A protein and the small-molecule ligand that binds it are described below.
Small molecule (SMILES): O=C(O)Cc1ccc(O)cc1

Sequence of chain 2.L:
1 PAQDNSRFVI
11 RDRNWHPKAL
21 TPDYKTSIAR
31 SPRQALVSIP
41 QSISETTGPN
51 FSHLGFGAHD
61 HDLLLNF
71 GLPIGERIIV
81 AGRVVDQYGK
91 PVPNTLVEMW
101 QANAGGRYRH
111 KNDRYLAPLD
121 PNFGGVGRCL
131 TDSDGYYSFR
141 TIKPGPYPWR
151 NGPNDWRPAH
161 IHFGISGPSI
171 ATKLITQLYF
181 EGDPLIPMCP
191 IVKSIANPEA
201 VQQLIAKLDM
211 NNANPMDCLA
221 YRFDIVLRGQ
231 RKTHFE

Sequence of chain 2.K:
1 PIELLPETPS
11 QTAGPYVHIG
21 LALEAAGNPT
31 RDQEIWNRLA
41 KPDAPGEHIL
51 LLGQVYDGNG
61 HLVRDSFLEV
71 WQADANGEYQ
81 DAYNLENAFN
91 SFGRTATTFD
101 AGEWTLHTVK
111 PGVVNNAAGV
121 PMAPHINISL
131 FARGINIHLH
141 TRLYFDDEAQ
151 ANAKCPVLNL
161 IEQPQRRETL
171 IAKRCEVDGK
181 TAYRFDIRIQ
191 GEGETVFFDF

Binding-site contacts:
Ligand atom C4 contacts residue PRO15 of chain 2.K at 3.7 Å (hydrophobic).
Ligand atom O1 contacts residue PRO15 of chain 2.K at 3.8 Å.
Ligand atom O4 contacts residue TYR108 of chain 2.L at 3.0 Å (h-bond).
Ligand atom C2 contacts residue GLY14 of chain 2.K at 3.9 Å.
Ligand atom C7 contacts residue TRP149 of chain 2.L at 3.1 Å (hydrophobic).
Ligand atom C3 contacts residue HIS162 of chain 2.L at 3.5 Å.
Ligand atom C5 contacts residue PRO15 of chain 2.K at 3.5 Å (hydrophobic).
Ligand atom O1 contacts residue TYR24 of chain 2.L at 2.4 Å (h-bond).
Ligand atom O4 contacts residue HIS162 of chain 2.L at 2.5 Å (h-bond).
Ligand atom O4 contacts residue TYR147 of chain 2.L at 2.8 Å (h-bond).
Ligand atom C1 contacts residue PRO15 of chain 2.K at 3.5 Å (hydrophobic).
Ligand atom C3 contacts residue FE1 of chain 2.BA at 3.5 Å.
Ligand atom C4 contacts residue FE1 of chain 2.BA at 2.6 Å.
Ligand atom C2 contacts residue ARG157 of chain 2.L at 3.8 Å.
Ligand atom C4 contacts residue TYR147 of chain 2.L at 2.8 Å (hydrophobic).
Ligand atom C2 contacts residue THR12 of chain 2.K at 4.2 Å.
Ligand atom O4 contacts residue FE1 of chain 2.BA at 1.8 Å.
Ligand atom C5 contacts residue TYR16 of chain 2.K at 3.9 Å (hydrophobic).
Ligand atom O4 contacts residue HIS160 of chain 2.L at 3.7 Å.
Ligand atom O2 contacts residue ARG133 of chain 2.K at 4.1 Å.
Ligand atom C4 contacts residue HIS162 of chain 2.L at 3.6 Å.
Ligand atom C3 contacts residue PRO15 of chain 2.K at 3.8 Å (hydrophobic).
Ligand atom C8 contacts residue PRO15 of chain 2.K at 3.7 Å (hydrophobic).
Ligand atom C3 contacts residue GLN177 of chain 2.L at 4.2 Å.
Ligand atom C8 contacts residue TYR24 of chain 2.L at 3.5 Å (hydrophobic).
Ligand atom C2 contacts residue ILE191 of chain 2.L at 3.4 Å (hydrophobic).
Ligand atom C5 contacts residue FE1 of chain 2.BA at 3.3 Å.
Ligand atom O1 contacts residue ARG133 of chain 2.K at 3.6 Å.
Ligand atom C6 contacts residue TYR147 of chain 2.L at 3.6 Å (hydrophobic).
Ligand atom C3 contacts residue GLY14 of chain 2.K at 3.6 Å.
Ligand atom C7 contacts residue ILE191 of chain 2.L at 3.5 Å (hydrophobic).
Ligand atom O2 contacts residue PRO15 of chain 2.K at 3.8 Å.
Ligand atom O2 contacts residue TRP149 of chain 2.L at 3.7 Å.
Ligand atom C3 contacts residue ARG157 of chain 2.L at 3.6 Å.
Ligand atom C2 contacts residue PRO15 of chain 2.K at 3.7 Å (hydrophobic).
Ligand atom C8 contacts residue TRP149 of chain 2.L at 3.6 Å (hydrophobic).
Ligand atom C5 contacts residue TYR147 of chain 2.L at 2.7 Å (hydrophobic).
Ligand atom C3 contacts residue TYR147 of chain 2.L at 3.7 Å (hydrophobic).
Ligand atom C1 contacts residue ILE191 of chain 2.L at 3.8 Å (hydrophobic).
Ligand atom C6 contacts residue PRO15 of chain 2.K at 3.4 Å (hydrophobic).